Binding-site contacts:
Ligand atom C2 contacts residue ASN287 of chain 1.A at 2.5 Å.
Ligand atom C5 contacts residue SER289 of chain 1.A at 3.8 Å.
Ligand atom O5 contacts residue ASN287 of chain 1.A at 2.3 Å (h-bond).
Ligand atom O7 contacts residue ASN287 of chain 1.A at 3.0 Å (h-bond).
Ligand atom C5 contacts residue ASN287 of chain 1.A at 3.6 Å.
Ligand atom C1 contacts residue ASN287 of chain 1.A at 1.4 Å.
Ligand atom C3 contacts residue ASN287 of chain 1.A at 3.8 Å.
Ligand atom C1 contacts residue SER289 of chain 1.A at 4.0 Å.
Ligand atom O6 contacts residue SER289 of chain 1.A at 3.9 Å.
Ligand atom N2 contacts residue ASN287 of chain 1.A at 2.9 Å (h-bond).
Ligand atom C8 contacts residue ASN287 of chain 1.A at 4.4 Å.
Ligand atom O5 contacts residue SER289 of chain 1.A at 3.2 Å (h-bond).
Ligand atom C7 contacts residue ASN287 of chain 1.A at 3.2 Å.
Ligand atom C4 contacts residue ASN287 of chain 1.A at 4.2 Å.
Ligand atom C6 contacts residue SER289 of chain 1.A at 3.7 Å.

This protein binds this small molecule.
Small molecule (SMILES): CC(=O)N[C@@H]1[C@@H](O)[C@H](O)[C@@H](CO)O[C@H]1O

Sequence of chain 1.A:
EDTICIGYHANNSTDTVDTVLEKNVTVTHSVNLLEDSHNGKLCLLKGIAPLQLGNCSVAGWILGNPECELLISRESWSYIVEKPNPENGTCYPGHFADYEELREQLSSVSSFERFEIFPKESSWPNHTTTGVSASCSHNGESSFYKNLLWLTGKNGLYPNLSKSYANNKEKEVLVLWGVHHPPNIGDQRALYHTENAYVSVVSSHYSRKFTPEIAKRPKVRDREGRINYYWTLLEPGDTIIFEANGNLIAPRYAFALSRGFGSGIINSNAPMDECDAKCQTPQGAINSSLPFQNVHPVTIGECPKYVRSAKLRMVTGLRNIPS